Binding-site contacts:
Ligand atom C22 contacts residue GLY265 of chain 1.C at 4.3 Å.
Ligand atom N22 contacts residue GLY265 of chain 1.C at 3.3 Å.
Ligand atom C11 contacts residue GLN266 of chain 1.C at 4.0 Å.
Ligand atom C22 contacts residue GLN266 of chain 1.C at 3.7 Å.
Ligand atom N23 contacts residue GLN269 of chain 1.C at 3.6 Å.
Ligand atom N11 contacts residue GLN266 of chain 1.C at 3.3 Å (h-bond).
Ligand atom N24 contacts residue GLN269 of chain 1.C at 2.9 Å (h-bond).
Ligand atom C23 contacts residue GLN269 of chain 1.C at 4.0 Å.
Ligand atom C23 contacts residue ARG275 of chain 1.C at 4.2 Å.
Ligand atom C24 contacts residue GLN269 of chain 1.C at 3.9 Å.
Ligand atom N23 contacts residue GLN266 of chain 1.C at 4.4 Å.
Ligand atom N23 contacts residue ARG275 of chain 1.C at 3.0 Å (salt-bridge).
Ligand atom C23 contacts residue GLN266 of chain 1.C at 4.2 Å.
Ligand atom N22 contacts residue GLN266 of chain 1.C at 3.3 Å (h-bond).

Sequence of chain 1.C:
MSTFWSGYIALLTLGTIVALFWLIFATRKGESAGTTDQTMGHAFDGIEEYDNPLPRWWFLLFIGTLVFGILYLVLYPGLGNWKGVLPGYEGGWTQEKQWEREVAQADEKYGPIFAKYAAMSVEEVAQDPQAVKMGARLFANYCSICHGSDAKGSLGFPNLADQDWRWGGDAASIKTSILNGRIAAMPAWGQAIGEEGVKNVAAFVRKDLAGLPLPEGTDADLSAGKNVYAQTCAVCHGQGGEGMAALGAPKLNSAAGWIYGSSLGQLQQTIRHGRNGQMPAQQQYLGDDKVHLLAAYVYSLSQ

A protein and the small-molecule ligand that binds it are described below.
Small molecule (SMILES): N#C[Fe](C#N)(C#N)(C#N)(C#N)C#N